Binding-site contacts:
Ligand atom C5 contacts residue SER347 of chain 1.A at 3.4 Å.
Ligand atom C5 contacts residue GLY345 of chain 1.A at 4.4 Å.
Ligand atom C6 contacts residue SER347 of chain 1.A at 3.6 Å.
Ligand atom C3 contacts residue GLY345 of chain 1.A at 3.8 Å.
Ligand atom N2 contacts residue GLY345 of chain 1.A at 4.3 Å.
Ligand atom C2 contacts residue GLY345 of chain 1.A at 4.4 Å.
Ligand atom C2 contacts residue ASN350 of chain 1.A at 2.5 Å.
Ligand atom O4 contacts residue GLY345 of chain 1.A at 3.8 Å.
Ligand atom C6 contacts residue PHE346 of chain 1.A at 4.3 Å (hydrophobic).
Ligand atom C1 contacts residue GLY345 of chain 1.A at 4.4 Å.
Ligand atom N2 contacts residue ASN350 of chain 1.A at 3.0 Å (h-bond).
Ligand atom O5 contacts residue ASN350 of chain 1.A at 2.4 Å (h-bond).
Ligand atom O5 contacts residue SER347 of chain 1.A at 3.1 Å.
Ligand atom C3 contacts residue ASN350 of chain 1.A at 3.9 Å.
Ligand atom C1 contacts residue ASN350 of chain 1.A at 1.4 Å.
Ligand atom O7 contacts residue ASN350 of chain 1.A at 4.2 Å.
Ligand atom C4 contacts residue ASN350 of chain 1.A at 4.2 Å.
Ligand atom C5 contacts residue ASN350 of chain 1.A at 3.7 Å.
Ligand atom C8 contacts residue ASN350 of chain 1.A at 3.8 Å.
Ligand atom C7 contacts residue ASN350 of chain 1.A at 3.6 Å.
Ligand atom C4 contacts residue GLY345 of chain 1.A at 4.4 Å.
Ligand atom C1 contacts residue SER347 of chain 1.A at 3.6 Å.
Ligand atom C5 contacts residue PHE346 of chain 1.A at 4.2 Å (hydrophobic).

A protein and the small-molecule ligand that binds it are described below.
Small molecule (SMILES): CC(=O)N[C@@H]1[C@@H](O)[C@H](O)[C@@H](CO)O[C@H]1O

Sequence of chain 1.A:
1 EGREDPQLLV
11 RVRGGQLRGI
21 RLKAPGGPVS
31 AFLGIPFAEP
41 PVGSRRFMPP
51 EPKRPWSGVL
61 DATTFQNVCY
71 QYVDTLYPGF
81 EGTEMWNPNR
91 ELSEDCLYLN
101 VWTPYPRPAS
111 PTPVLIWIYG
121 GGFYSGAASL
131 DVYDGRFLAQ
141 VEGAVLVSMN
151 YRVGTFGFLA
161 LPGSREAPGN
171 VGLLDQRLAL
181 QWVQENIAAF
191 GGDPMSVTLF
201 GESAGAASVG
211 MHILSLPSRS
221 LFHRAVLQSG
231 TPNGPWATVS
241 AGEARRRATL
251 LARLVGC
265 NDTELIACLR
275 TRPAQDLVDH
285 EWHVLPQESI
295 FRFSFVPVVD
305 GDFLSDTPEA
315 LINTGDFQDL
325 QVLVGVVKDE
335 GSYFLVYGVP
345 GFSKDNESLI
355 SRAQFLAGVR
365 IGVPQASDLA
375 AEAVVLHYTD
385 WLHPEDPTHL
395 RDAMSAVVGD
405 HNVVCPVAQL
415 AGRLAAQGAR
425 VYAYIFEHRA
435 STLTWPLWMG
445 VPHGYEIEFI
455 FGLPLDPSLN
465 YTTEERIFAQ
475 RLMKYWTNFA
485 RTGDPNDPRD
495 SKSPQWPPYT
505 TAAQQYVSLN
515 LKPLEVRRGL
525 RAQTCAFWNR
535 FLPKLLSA